Sequence of chain 27.C:
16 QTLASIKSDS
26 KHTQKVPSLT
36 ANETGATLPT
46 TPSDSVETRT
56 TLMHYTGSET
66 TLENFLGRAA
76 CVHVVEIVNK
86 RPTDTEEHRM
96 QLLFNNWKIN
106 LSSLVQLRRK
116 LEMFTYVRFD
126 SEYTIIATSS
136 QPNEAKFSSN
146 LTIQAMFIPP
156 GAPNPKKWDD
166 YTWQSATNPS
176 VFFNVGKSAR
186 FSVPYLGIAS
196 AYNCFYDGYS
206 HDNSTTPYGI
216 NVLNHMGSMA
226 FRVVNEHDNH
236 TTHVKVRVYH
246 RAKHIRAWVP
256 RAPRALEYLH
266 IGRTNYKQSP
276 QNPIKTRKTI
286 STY

Sequence of chain 51.D:
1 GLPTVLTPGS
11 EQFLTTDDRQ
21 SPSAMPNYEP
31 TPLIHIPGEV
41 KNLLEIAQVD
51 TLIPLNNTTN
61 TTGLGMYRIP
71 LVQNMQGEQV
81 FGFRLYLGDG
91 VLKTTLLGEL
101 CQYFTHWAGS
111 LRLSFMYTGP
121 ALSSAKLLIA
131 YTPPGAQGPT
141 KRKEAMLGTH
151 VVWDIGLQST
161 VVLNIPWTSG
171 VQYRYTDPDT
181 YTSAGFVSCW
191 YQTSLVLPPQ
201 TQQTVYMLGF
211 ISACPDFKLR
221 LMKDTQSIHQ

A small-molecule ligand and the protein it binds are described below.
Small molecule (SMILES): Nc1nc(-c2ccccc2)nc2[nH]nc(Nc3ccc(C(F)(F)F)cc3)c12

Binding-site contacts:
Ligand atom N2 contacts residue ASN198 of chain 27.C at 3.3 Å (h-bond).
Ligand atom N6 contacts residue LEU218 of chain 27.C at 3.4 Å (h-bond).
Ligand atom N6 contacts residue ASN219 of chain 27.C at 3.5 Å.
Ligand atom C17 contacts residue ALA194 of chain 27.C at 3.6 Å (hydrophobic).
Ligand atom N5 contacts residue TYR197 of chain 27.C at 3.8 Å.
Ligand atom N4 contacts residue LEU218 of chain 27.C at 3.0 Å (h-bond).
Ligand atom C10 contacts residue LEU218 of chain 27.C at 3.4 Å (hydrophobic).
Ligand atom C6 contacts residue ILE104 of chain 27.C at 3.3 Å (hydrophobic).
Ligand atom N3 contacts residue TYR197 of chain 27.C at 3.9 Å.
Ligand atom C1 contacts residue TYR197 of chain 27.C at 3.8 Å (hydrophobic).
Ligand atom C6 contacts residue ASN105 of chain 27.C at 3.6 Å.
Ligand atom F2 contacts residue MET221 of chain 27.C at 2.9 Å.
Ligand atom F1 contacts residue SER126 of chain 27.C at 3.6 Å.
Ligand atom F3 contacts residue TYR128 of chain 27.C at 3.4 Å.
Ligand atom F2 contacts residue TYR128 of chain 27.C at 3.4 Å.
Ligand atom F3 contacts residue LEU106 of chain 27.C at 3.5 Å.
Ligand atom F2 contacts residue ILE104 of chain 27.C at 3.4 Å.
Ligand atom C4 contacts residue ASN105 of chain 27.C at 3.4 Å.
Ligand atom C6 contacts residue MET221 of chain 27.C at 3.8 Å (hydrophobic).
Ligand atom N5 contacts residue ASN198 of chain 27.C at 3.0 Å (h-bond).
Ligand atom C13 contacts residue LEU218 of chain 27.C at 3.6 Å (hydrophobic).
Ligand atom C9 contacts residue ASN198 of chain 27.C at 3.1 Å.
Ligand atom N6 contacts residue MET221 of chain 27.C at 3.2 Å.
Ligand atom C15 contacts residue SER198 of chain 27.B at 3.6 Å.
Ligand atom C12 contacts residue LEU218 of chain 27.C at 3.6 Å (hydrophobic).
Ligand atom C15 contacts residue ASN198 of chain 27.C at 2.5 Å.
Ligand atom C15 contacts residue ALA194 of chain 27.C at 3.5 Å (hydrophobic).
Ligand atom F3 contacts residue ILE104 of chain 27.C at 3.7 Å.
Ligand atom N3 contacts residue ASN198 of chain 27.C at 2.3 Å (h-bond).
Ligand atom N1 contacts residue ASN219 of chain 27.C at 3.9 Å.
Ligand atom C13 contacts residue ASN198 of chain 27.C at 2.6 Å.
Ligand atom C17 contacts residue ASN198 of chain 27.C at 3.7 Å.
Ligand atom C3 contacts residue TYR197 of chain 27.C at 3.8 Å (hydrophobic).
Ligand atom C2 contacts residue MET221 of chain 27.C at 3.8 Å (hydrophobic).
Ligand atom C11 contacts residue LEU218 of chain 27.C at 3.6 Å (hydrophobic).
Ligand atom C18 contacts residue ILE104 of chain 27.C at 3.9 Å (hydrophobic).
Ligand atom C4 contacts residue MET221 of chain 27.C at 3.7 Å (hydrophobic).
Ligand atom C15 contacts residue LEU218 of chain 27.C at 3.8 Å (hydrophobic).
Ligand atom C14 contacts residue LEU218 of chain 27.C at 3.5 Å (hydrophobic).
Ligand atom C13 contacts residue ALA196 of chain 27.C at 3.8 Å (hydrophobic).

Sequence of chain 27.B:
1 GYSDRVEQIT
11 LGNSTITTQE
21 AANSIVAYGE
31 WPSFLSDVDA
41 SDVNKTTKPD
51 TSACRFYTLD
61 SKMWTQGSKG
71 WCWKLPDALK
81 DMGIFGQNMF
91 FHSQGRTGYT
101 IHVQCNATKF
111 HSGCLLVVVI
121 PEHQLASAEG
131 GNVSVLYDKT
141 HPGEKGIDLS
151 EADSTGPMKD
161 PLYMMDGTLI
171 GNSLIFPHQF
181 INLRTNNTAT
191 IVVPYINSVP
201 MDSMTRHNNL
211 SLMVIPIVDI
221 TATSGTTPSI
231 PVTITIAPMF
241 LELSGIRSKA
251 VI